This small molecule binds to this protein.
Small molecule (SMILES): O=P(O)(O)OC[C@H]1O[C@](O)(COP(=O)(O)O)[C@@H](O)[C@@H]1O

Binding-site contacts:
Ligand atom O4P contacts residue SER353 of chain 1.H at 2.7 Å (h-bond).
Ligand atom O6P contacts residue THR349 of chain 1.H at 3.3 Å (h-bond).
Ligand atom O3P contacts residue PRO433 of chain 1.H at 3.6 Å.
Ligand atom O6P contacts residue SER435 of chain 1.H at 2.9 Å (h-bond).
Ligand atom O4 contacts residue GLY436 of chain 1.H at 3.7 Å.
Ligand atom P2 contacts residue THR349 of chain 1.H at 3.7 Å.
Ligand atom O1 contacts residue GLY434 of chain 1.H at 3.7 Å.
Ligand atom O3 contacts residue ARG432 of chain 1.H at 2.7 Å (salt-bridge).
Ligand atom O4 contacts residue GLY434 of chain 1.H at 2.5 Å (h-bond).
Ligand atom O6P contacts residue THR350 of chain 1.H at 2.7 Å (h-bond).
Ligand atom P2 contacts residue SER435 of chain 1.H at 3.5 Å.
Ligand atom O1P contacts residue TRP398 of chain 1.H at 2.7 Å (h-bond).
Ligand atom O4P contacts residue THR348 of chain 1.H at 2.6 Å (h-bond).
Ligand atom C5 contacts residue GLY434 of chain 1.H at 3.5 Å.
Ligand atom C6 contacts residue LEU347 of chain 1.H at 3.7 Å (hydrophobic).
Ligand atom O5P contacts residue GLY436 of chain 1.H at 2.9 Å (h-bond).
Ligand atom O3P contacts residue GLY434 of chain 1.H at 2.8 Å (h-bond).
Ligand atom O2P contacts residue ARG405 of chain 1.H at 2.7 Å (salt-bridge).
Ligand atom C6 contacts residue THR438 of chain 1.H at 3.4 Å.
Ligand atom O2 contacts residue GLY430 of chain 1.H at 3.6 Å.
Ligand atom O6P contacts residue THR348 of chain 1.H at 3.7 Å.
Ligand atom C6 contacts residue SER353 of chain 1.H at 3.7 Å.
Ligand atom P2 contacts residue THR348 of chain 1.H at 3.6 Å.
Ligand atom O5 contacts residue LEU347 of chain 1.H at 3.8 Å.
Ligand atom P1 contacts residue ARG405 of chain 1.H at 3.6 Å.
Ligand atom C3 contacts residue GLY434 of chain 1.H at 3.5 Å.
Ligand atom O6 contacts residue THR349 of chain 1.H at 3.0 Å (h-bond).
Ligand atom O1P contacts residue ARG405 of chain 1.H at 2.8 Å (salt-bridge).
Ligand atom O3 contacts residue GLY430 of chain 1.H at 3.2 Å.
Ligand atom O4 contacts residue TYR437 of chain 1.H at 2.9 Å (h-bond).
Ligand atom O5P contacts residue SER435 of chain 1.H at 3.2 Å (h-bond).
Ligand atom O4 contacts residue THR438 of chain 1.H at 3.6 Å (h-bond).
Ligand atom O2 contacts residue LEU347 of chain 1.H at 3.5 Å.
Ligand atom O3 contacts residue TRP398 of chain 1.H at 3.6 Å.
Ligand atom C4 contacts residue GLY434 of chain 1.H at 3.3 Å.
Ligand atom P2 contacts residue SER353 of chain 1.H at 3.6 Å.
Ligand atom O4P contacts residue ARG352 of chain 1.H at 3.8 Å.
Ligand atom O5P contacts residue SER353 of chain 1.H at 3.6 Å.
Ligand atom O6 contacts residue THR348 of chain 1.H at 3.5 Å.
Ligand atom C3 contacts residue ARG432 of chain 1.H at 3.3 Å.

Sequence of chain 1.H:
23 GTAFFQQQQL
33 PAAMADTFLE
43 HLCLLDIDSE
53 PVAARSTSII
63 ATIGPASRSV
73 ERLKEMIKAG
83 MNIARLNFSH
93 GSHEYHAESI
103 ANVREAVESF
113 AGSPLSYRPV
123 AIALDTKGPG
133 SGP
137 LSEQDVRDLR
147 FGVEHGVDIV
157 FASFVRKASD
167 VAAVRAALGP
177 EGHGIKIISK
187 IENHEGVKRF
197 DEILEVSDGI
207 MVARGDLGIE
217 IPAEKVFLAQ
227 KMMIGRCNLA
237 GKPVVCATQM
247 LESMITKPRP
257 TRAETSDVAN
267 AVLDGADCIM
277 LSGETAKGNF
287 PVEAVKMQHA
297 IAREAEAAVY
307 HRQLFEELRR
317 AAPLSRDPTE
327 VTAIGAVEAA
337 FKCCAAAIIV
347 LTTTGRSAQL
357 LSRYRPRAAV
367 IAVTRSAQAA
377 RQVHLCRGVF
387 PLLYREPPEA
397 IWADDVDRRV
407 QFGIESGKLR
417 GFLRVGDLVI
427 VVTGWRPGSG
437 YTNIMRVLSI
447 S